Sequence of chain 1.C:
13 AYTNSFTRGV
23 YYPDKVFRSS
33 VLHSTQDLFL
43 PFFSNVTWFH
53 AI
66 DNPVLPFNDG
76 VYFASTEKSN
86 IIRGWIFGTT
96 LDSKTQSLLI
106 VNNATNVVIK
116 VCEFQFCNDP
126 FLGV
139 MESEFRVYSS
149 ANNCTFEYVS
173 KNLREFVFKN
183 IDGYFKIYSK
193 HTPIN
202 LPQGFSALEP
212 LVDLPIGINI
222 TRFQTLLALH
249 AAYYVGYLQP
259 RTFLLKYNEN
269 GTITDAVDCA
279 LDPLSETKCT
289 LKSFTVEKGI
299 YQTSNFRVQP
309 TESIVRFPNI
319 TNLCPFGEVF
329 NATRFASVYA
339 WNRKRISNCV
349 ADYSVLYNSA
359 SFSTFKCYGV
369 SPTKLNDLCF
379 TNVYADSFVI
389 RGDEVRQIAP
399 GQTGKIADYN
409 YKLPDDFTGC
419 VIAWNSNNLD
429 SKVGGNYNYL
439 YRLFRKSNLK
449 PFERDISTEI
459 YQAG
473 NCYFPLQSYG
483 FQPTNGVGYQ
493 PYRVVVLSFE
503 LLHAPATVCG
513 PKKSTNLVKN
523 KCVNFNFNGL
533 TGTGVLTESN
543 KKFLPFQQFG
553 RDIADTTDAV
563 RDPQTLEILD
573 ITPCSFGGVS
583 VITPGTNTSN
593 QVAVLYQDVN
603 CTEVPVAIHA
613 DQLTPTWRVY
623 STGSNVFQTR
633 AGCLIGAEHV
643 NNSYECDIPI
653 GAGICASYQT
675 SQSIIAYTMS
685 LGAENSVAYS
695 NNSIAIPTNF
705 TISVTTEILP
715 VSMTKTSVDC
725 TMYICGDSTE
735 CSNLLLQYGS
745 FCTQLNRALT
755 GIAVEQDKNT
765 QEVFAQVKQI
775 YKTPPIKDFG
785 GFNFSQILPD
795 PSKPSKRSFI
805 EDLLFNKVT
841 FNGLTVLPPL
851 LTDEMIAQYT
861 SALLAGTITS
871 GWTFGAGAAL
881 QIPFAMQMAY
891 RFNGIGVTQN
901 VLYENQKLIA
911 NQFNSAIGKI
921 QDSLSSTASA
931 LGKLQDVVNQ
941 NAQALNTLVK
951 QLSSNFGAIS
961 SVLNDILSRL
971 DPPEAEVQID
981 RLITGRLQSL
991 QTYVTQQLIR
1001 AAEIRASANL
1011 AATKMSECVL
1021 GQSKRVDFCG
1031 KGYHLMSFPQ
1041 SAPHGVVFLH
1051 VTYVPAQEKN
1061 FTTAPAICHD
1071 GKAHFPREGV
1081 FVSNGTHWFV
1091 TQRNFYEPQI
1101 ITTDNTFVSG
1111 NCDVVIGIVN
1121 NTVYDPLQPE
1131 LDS

This protein binds this small molecule.
Small molecule (SMILES): CC(=O)N[C@H]1[C@H](O[C@H]2[C@H](O)[C@@H](NC(C)=O)CO[C@@H]2CO)O[C@H](CO)[C@@H](O)[C@@H]1O

Binding-site contacts:
Ligand atom C3 contacts residue LEU908 of chain 1.C at 4.3 Å (hydrophobic).
Ligand atom O7 contacts residue GLN1057 of chain 1.C at 3.8 Å.
Ligand atom C2 contacts residue ASN703 of chain 1.C at 2.4 Å.
Ligand atom O6 contacts residue PHE704 of chain 1.C at 4.2 Å.
Ligand atom C4 contacts residue ASN703 of chain 1.C at 4.2 Å.
Ligand atom C8 contacts residue GLN912 of chain 1.C at 4.4 Å.
Ligand atom O7 contacts residue ASN703 of chain 1.C at 3.4 Å (h-bond).
Ligand atom C5 contacts residue ASN703 of chain 1.C at 3.6 Å.
Ligand atom O6 contacts residue GLN912 of chain 1.C at 4.2 Å.
Ligand atom C7 contacts residue ASN703 of chain 1.C at 3.3 Å.
Ligand atom O6 contacts residue ASN703 of chain 1.C at 3.6 Å (h-bond).
Ligand atom C5 contacts residue LEU908 of chain 1.C at 4.3 Å (hydrophobic).
Ligand atom O5 contacts residue ASN703 of chain 1.C at 2.3 Å (h-bond).
Ligand atom C8 contacts residue ASN703 of chain 1.C at 4.4 Å.
Ligand atom C1 contacts residue ASN703 of chain 1.C at 1.4 Å.
Ligand atom O5 contacts residue GLN1057 of chain 1.C at 4.1 Å.
Ligand atom C6 contacts residue ASN703 of chain 1.C at 4.3 Å.
Ligand atom N2 contacts residue ASN703 of chain 1.C at 2.8 Å (h-bond).
Ligand atom C3 contacts residue ASN703 of chain 1.C at 3.7 Å.